This protein binds this small molecule.
Small molecule (SMILES): CC(=O)N[C@H]1[C@H](O[C@H]2[C@H](O)[C@@H](NC(C)=O)CO[C@@H]2CO)O[C@H](CO)[C@@H](O[C@@H]2O[C@H](CO[C@H]3O[C@H](CO)[C@@H](O)[C@H](O)[C@@H]3O)[C@@H](O)[C@H](O[C@H]3O[C@H](CO)[C@@H](O)[C@H](O)[C@@H]3O)[C@@H]2O)[C@@H]1O

Sequence of chain 1.E:
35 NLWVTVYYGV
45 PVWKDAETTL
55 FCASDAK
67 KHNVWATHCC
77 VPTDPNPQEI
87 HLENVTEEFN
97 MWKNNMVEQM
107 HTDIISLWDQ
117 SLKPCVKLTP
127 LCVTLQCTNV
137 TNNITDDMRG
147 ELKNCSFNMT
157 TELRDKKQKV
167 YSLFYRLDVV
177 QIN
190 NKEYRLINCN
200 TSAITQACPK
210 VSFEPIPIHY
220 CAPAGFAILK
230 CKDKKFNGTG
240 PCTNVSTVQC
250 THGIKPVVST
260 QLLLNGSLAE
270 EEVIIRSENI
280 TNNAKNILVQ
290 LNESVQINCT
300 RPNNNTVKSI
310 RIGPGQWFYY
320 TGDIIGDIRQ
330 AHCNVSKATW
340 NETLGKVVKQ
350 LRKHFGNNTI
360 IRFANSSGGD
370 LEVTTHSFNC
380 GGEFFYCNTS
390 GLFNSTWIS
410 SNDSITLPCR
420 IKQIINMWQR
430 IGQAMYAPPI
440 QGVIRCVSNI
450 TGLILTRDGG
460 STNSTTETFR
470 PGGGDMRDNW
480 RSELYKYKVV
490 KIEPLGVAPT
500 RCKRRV

Binding-site contacts:
Ligand atom C6 contacts residue GLU213 of chain 1.E at 3.6 Å.
Ligand atom C3 contacts residue ASN264 of chain 1.E at 3.8 Å.
Ligand atom O3 contacts residue CYS445 of chain 1.E at 4.3 Å.
Ligand atom C1 contacts residue NAG1 of chain 1.Y at 3.9 Å.
Ligand atom O7 contacts residue ASN378 of chain 1.E at 3.8 Å.
Ligand atom O6 contacts residue VAL446 of chain 1.E at 4.3 Å.
Ligand atom O4 contacts residue VAL446 of chain 1.E at 3.6 Å.
Ligand atom C5 contacts residue ASN264 of chain 1.E at 3.6 Å.
Ligand atom C2 contacts residue SER447 of chain 1.E at 4.0 Å.
Ligand atom C1 contacts residue VAL446 of chain 1.E at 4.4 Å (hydrophobic).
Ligand atom C6 contacts residue SER211 of chain 1.E at 3.8 Å.
Ligand atom C5 contacts residue GLU213 of chain 1.E at 3.4 Å.
Ligand atom C7 contacts residue SER447 of chain 1.E at 4.2 Å.
Ligand atom C5 contacts residue NAG1 of chain 1.Y at 4.1 Å.
Ligand atom O6 contacts residue GLY380 of chain 1.E at 4.3 Å.
Ligand atom C8 contacts residue ASN264 of chain 1.E at 4.5 Å.
Ligand atom N2 contacts residue ASN264 of chain 1.E at 2.9 Å (h-bond).
Ligand atom O6 contacts residue SER211 of chain 1.E at 2.9 Å (h-bond).
Ligand atom C2 contacts residue ASN264 of chain 1.E at 2.4 Å.
Ligand atom O5 contacts residue NAG1 of chain 1.Y at 3.5 Å.
Ligand atom C1 contacts residue SER447 of chain 1.E at 4.1 Å.
Ligand atom C6 contacts residue NAG1 of chain 1.Y at 4.3 Å.
Ligand atom C7 contacts residue ASN264 of chain 1.E at 4.0 Å.
Ligand atom C5 contacts residue VAL446 of chain 1.E at 3.7 Å (hydrophobic).
Ligand atom C4 contacts residue ASN264 of chain 1.E at 4.2 Å.
Ligand atom N2 contacts residue SER447 of chain 1.E at 3.4 Å.
Ligand atom C3 contacts residue VAL446 of chain 1.E at 3.7 Å (hydrophobic).
Ligand atom O6 contacts residue GLU213 of chain 1.E at 3.8 Å.
Ligand atom C3 contacts residue SER447 of chain 1.E at 4.1 Å.
Ligand atom C8 contacts residue VAL446 of chain 1.E at 3.7 Å (hydrophobic).
Ligand atom C8 contacts residue LEU263 of chain 1.E at 4.0 Å (hydrophobic).
Ligand atom C1 contacts residue ASN264 of chain 1.E at 1.4 Å.
Ligand atom C4 contacts residue VAL446 of chain 1.E at 3.9 Å (hydrophobic).
Ligand atom O5 contacts residue GLU213 of chain 1.E at 4.1 Å.
Ligand atom C8 contacts residue VAL256 of chain 1.E at 3.7 Å (hydrophobic).
Ligand atom O5 contacts residue ASN264 of chain 1.E at 2.3 Å (h-bond).